Sequence of chain 1.E:
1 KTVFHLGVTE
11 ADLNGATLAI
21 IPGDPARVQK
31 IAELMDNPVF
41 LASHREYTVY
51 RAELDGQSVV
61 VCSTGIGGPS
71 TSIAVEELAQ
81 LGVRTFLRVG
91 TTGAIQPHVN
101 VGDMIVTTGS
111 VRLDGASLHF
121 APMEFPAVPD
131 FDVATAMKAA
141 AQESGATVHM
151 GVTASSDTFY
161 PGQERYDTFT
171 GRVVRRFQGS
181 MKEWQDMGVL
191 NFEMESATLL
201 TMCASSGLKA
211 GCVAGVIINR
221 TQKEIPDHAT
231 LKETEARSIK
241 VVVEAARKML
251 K

Binding-site contacts:
Ligand atom O2 contacts residue GLU193 of chain 1.E at 3.4 Å.
Ligand atom C6 contacts residue THR91 of chain 1.E at 3.4 Å.
Ligand atom O2' contacts residue SO41 of chain 1.IA at 3.1 Å (h-bond).
Ligand atom O2' contacts residue GLU193 of chain 1.E at 3.4 Å.
Ligand atom O2 contacts residue MET194 of chain 1.E at 3.1 Å.
Ligand atom C2' contacts residue SO41 of chain 1.IA at 3.6 Å.
Ligand atom O2' contacts residue GLU195 of chain 1.E at 2.8 Å (salt-bridge).
Ligand atom O5' contacts residue HIS5 of chain 1.F at 2.7 Å (h-bond).
Ligand atom O5' contacts residue PHE159 of chain 1.E at 3.4 Å.
Ligand atom O4 contacts residue GLY93 of chain 1.E at 3.4 Å (h-bond).
Ligand atom O4' contacts residue SO41 of chain 1.IA at 3.4 Å (h-bond).
Ligand atom N3 contacts residue URA1 of chain 1.KA at 0.6 Å (h-bond).
Ligand atom C4' contacts residue SO41 of chain 1.IA at 3.6 Å.
Ligand atom O2 contacts residue URA1 of chain 1.KA at 0.4 Å (h-bond).
Ligand atom O4' contacts residue URA1 of chain 1.KA at 2.8 Å (h-bond).
Ligand atom C1' contacts residue URA1 of chain 1.KA at 2.1 Å.
Ligand atom C2' contacts residue URA1 of chain 1.KA at 3.2 Å.
Ligand atom N3 contacts residue GLN163 of chain 1.E at 3.0 Å (h-bond).
Ligand atom N1 contacts residue THR91 of chain 1.E at 3.5 Å (h-bond).
Ligand atom O3' contacts residue SO41 of chain 1.IA at 2.6 Å (h-bond).
Ligand atom C4 contacts residue URA1 of chain 1.KA at 0.6 Å.
Ligand atom O4 contacts residue URA1 of chain 1.KA at 0.5 Å (h-bond).
Ligand atom C4 contacts residue GLY93 of chain 1.E at 3.4 Å.
Ligand atom O2' contacts residue MET194 of chain 1.E at 2.9 Å (h-bond).
Ligand atom O2' contacts residue ARG88 of chain 1.E at 3.2 Å (salt-bridge).
Ligand atom C3' contacts residue GLU195 of chain 1.E at 3.6 Å.
Ligand atom C2 contacts residue URA1 of chain 1.KA at 0.5 Å.
Ligand atom C1' contacts residue THR91 of chain 1.E at 3.1 Å.
Ligand atom O4' contacts residue THR91 of chain 1.E at 3.0 Å (h-bond).
Ligand atom O4 contacts residue ARG165 of chain 1.E at 3.1 Å (salt-bridge).
Ligand atom C5' contacts residue HIS5 of chain 1.F at 3.3 Å.
Ligand atom C2' contacts residue MET194 of chain 1.E at 3.5 Å (hydrophobic).
Ligand atom O3' contacts residue GLU195 of chain 1.E at 2.6 Å (salt-bridge).
Ligand atom C5 contacts residue URA1 of chain 1.KA at 0.7 Å.
Ligand atom C5 contacts residue GLY93 of chain 1.E at 3.5 Å.
Ligand atom O2 contacts residue GLN163 of chain 1.E at 3.0 Å (h-bond).
Ligand atom C1' contacts residue SO41 of chain 1.IA at 3.3 Å.
Ligand atom N1 contacts residue URA1 of chain 1.KA at 0.6 Å (h-bond).
Ligand atom C6 contacts residue URA1 of chain 1.KA at 0.6 Å.
Ligand atom C5 contacts residue THR92 of chain 1.E at 3.5 Å.

Sequence of chain 1.F:
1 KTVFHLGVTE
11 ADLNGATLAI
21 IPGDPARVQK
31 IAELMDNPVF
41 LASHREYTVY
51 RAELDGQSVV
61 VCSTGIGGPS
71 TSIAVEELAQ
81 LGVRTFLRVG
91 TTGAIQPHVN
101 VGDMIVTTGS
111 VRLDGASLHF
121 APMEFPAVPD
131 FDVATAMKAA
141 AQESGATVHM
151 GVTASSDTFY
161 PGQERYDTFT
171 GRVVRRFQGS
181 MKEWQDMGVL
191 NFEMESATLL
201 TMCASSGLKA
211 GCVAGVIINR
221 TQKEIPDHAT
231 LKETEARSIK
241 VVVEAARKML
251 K

This protein binds this small molecule.
Small molecule (SMILES): O=c1ccn([C@@H]2O[C@H](CO)[C@@H](O)[C@H]2O)c(=O)[nH]1